Sequence of chain 1.A:
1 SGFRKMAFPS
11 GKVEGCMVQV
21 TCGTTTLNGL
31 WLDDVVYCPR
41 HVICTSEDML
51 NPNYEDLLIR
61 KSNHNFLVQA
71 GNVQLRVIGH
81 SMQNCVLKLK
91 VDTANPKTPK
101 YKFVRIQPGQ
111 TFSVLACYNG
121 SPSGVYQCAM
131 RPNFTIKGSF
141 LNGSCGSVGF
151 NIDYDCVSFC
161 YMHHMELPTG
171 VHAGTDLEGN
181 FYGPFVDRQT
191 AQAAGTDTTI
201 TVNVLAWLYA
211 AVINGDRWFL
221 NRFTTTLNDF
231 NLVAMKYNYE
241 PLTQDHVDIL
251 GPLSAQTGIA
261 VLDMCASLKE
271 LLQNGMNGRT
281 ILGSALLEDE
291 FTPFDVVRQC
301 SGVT

Sequence of chain 2.A:
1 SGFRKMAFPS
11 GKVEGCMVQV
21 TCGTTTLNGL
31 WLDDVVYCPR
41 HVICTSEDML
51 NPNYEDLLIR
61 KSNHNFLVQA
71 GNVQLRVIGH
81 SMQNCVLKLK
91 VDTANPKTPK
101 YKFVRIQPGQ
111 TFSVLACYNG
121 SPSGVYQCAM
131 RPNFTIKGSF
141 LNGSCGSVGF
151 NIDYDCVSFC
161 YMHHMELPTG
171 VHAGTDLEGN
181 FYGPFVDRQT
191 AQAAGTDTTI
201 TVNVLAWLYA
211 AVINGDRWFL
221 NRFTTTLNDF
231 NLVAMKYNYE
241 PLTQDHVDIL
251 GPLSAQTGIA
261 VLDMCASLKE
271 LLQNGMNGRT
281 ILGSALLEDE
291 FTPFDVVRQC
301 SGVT

Binding-site contacts:
Ligand atom C9 contacts residue ASN142 of chain 1.A at 3.9 Å.
Ligand atom C15 contacts residue MET49 of chain 1.A at 3.4 Å (hydrophobic).
Ligand atom C14 contacts residue MET165 of chain 1.A at 3.6 Å (hydrophobic).
Ligand atom CL contacts residue HIS164 of chain 1.A at 3.8 Å.
Ligand atom C16 contacts residue HIS164 of chain 1.A at 3.4 Å.
Ligand atom C15 contacts residue HIS164 of chain 1.A at 3.8 Å.
Ligand atom CL contacts residue MET49 of chain 1.A at 3.7 Å.
Ligand atom C5 contacts residue GLU166 of chain 1.A at 3.9 Å.
Ligand atom N1 contacts residue PHE140 of chain 1.A at 3.8 Å.
Ligand atom CL contacts residue ASP187 of chain 1.A at 3.1 Å.
Ligand atom N1 contacts residue GLU166 of chain 1.A at 3.9 Å.
Ligand atom C2 contacts residue GLN189 of chain 1.A at 3.7 Å.
Ligand atom C14 contacts residue MET49 of chain 1.A at 3.7 Å (hydrophobic).
Ligand atom C7 contacts residue LEU141 of chain 1.A at 3.7 Å (hydrophobic).
Ligand atom C8 contacts residue LEU141 of chain 1.A at 3.5 Å (hydrophobic).
Ligand atom CL contacts residue HIS41 of chain 1.A at 3.2 Å.
Ligand atom C6 contacts residue CYS145 of chain 1.A at 3.8 Å (hydrophobic).
Ligand atom C8 contacts residue PHE140 of chain 1.A at 3.7 Å (hydrophobic).
Ligand atom N1 contacts residue HIS163 of chain 1.A at 2.8 Å (h-bond).
Ligand atom C contacts residue ASN142 of chain 1.A at 3.6 Å.
Ligand atom C13 contacts residue MET165 of chain 1.A at 3.9 Å (hydrophobic).
Ligand atom C13 contacts residue GLN189 of chain 1.A at 3.8 Å.
Ligand atom C7 contacts residue PHE140 of chain 1.A at 3.2 Å (hydrophobic).
Ligand atom C16 contacts residue MET49 of chain 1.A at 3.7 Å (hydrophobic).
Ligand atom C6 contacts residue GLU166 of chain 1.A at 3.8 Å.
Ligand atom C14 contacts residue ARG188 of chain 1.A at 3.5 Å.
Ligand atom C10 contacts residue ASN142 of chain 1.A at 3.9 Å.
Ligand atom C10 contacts residue GLU166 of chain 1.A at 3.6 Å.
Ligand atom C16 contacts residue MET165 of chain 1.A at 3.7 Å (hydrophobic).
Ligand atom C7 contacts residue HIS163 of chain 1.A at 3.9 Å.
Ligand atom C9 contacts residue GLU166 of chain 1.A at 3.6 Å.
Ligand atom O contacts residue GLU166 of chain 1.A at 3.3 Å (salt-bridge).
Ligand atom C6 contacts residue MET165 of chain 1.A at 3.9 Å (hydrophobic).
Ligand atom C6 contacts residue HIS163 of chain 1.A at 3.4 Å.
Ligand atom C7 contacts residue GLU166 of chain 1.A at 3.8 Å.
Ligand atom N1 contacts residue SER144 of chain 1.A at 3.9 Å.
Ligand atom C13 contacts residue ARG188 of chain 1.A at 3.6 Å.
Ligand atom C8 contacts residue GLU166 of chain 1.A at 3.5 Å.
Ligand atom C8 contacts residue ASN142 of chain 1.A at 3.8 Å.
Ligand atom C15 contacts residue MET165 of chain 1.A at 3.5 Å (hydrophobic).

The small molecule below binds the protein below.
Small molecule (SMILES): Cc1ccncc1NC(=O)[C@@H](c1cccc(Cl)c1)C(C)C